Sequence of chain 1.A:
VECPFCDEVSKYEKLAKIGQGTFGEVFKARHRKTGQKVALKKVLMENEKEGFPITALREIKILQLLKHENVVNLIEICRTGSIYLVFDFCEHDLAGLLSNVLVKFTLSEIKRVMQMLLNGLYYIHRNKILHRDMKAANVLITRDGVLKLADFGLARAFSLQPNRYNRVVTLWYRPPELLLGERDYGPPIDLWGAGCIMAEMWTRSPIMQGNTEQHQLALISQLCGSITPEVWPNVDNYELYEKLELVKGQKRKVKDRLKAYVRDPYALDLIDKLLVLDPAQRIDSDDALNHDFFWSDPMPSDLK

This protein binds this small molecule.
Small molecule (SMILES): Nc1n[nH]c(N)c1/N=N\c1ccc(O)cc1

Binding-site contacts:
Ligand atom C6 contacts residue PHE104 of chain 1.A at 3.2 Å (hydrophobic).
Ligand atom N18 contacts residue ASP105 of chain 1.A at 3.4 Å (salt-bridge).
Ligand atom C4 contacts residue ASP168 of chain 1.A at 4.1 Å.
Ligand atom N20 contacts residue PHE106 of chain 1.A at 3.9 Å.
Ligand atom N13 contacts residue LEU157 of chain 1.A at 3.5 Å.
Ligand atom N17 contacts residue PHE106 of chain 1.A at 3.7 Å.
Ligand atom N18 contacts residue ALA47 of chain 1.A at 3.7 Å.
Ligand atom N17 contacts residue ALA47 of chain 1.A at 3.9 Å.
Ligand atom C19 contacts residue LEU157 of chain 1.A at 3.5 Å (hydrophobic).
Ligand atom C3 contacts residue GLU67 of chain 1.A at 3.6 Å.
Ligand atom C15 contacts residue LEU157 of chain 1.A at 3.2 Å (hydrophobic).
Ligand atom C1 contacts residue ASP168 of chain 1.A at 3.6 Å.
Ligand atom N20 contacts residue LEU157 of chain 1.A at 3.8 Å.
Ligand atom N20 contacts residue CYS107 of chain 1.A at 3.4 Å (h-bond).
Ligand atom O3 contacts residue PHE169 of chain 1.A at 3.3 Å (h-bond).
Ligand atom C5 contacts residue ALA167 of chain 1.A at 4.0 Å (hydrophobic).
Ligand atom N20 contacts residue ILE26 of chain 1.A at 3.8 Å.
Ligand atom N17 contacts residue LEU157 of chain 1.A at 3.6 Å.
Ligand atom N17 contacts residue CYS107 of chain 1.A at 3.2 Å (h-bond).
Ligand atom C5 contacts residue PHE104 of chain 1.A at 4.0 Å (hydrophobic).
Ligand atom N9 contacts residue LEU157 of chain 1.A at 4.0 Å.
Ligand atom C2 contacts residue ALA167 of chain 1.A at 4.0 Å (hydrophobic).
Ligand atom C3 contacts residue PHE104 of chain 1.A at 4.1 Å (hydrophobic).
Ligand atom N16 contacts residue ILE26 of chain 1.A at 3.1 Å (h-bond).
Ligand atom C3 contacts residue ASP168 of chain 1.A at 3.3 Å.
Ligand atom C14 contacts residue LEU157 of chain 1.A at 3.1 Å (hydrophobic).
Ligand atom C2 contacts residue PHE104 of chain 1.A at 3.4 Å (hydrophobic).
Ligand atom N18 contacts residue PHE104 of chain 1.A at 4.0 Å.
Ligand atom C2 contacts residue ASP168 of chain 1.A at 4.0 Å.
Ligand atom C2 contacts residue VAL80 of chain 1.A at 3.9 Å (hydrophobic).
Ligand atom N18 contacts residue VAL80 of chain 1.A at 3.7 Å.
Ligand atom N18 contacts residue CYS107 of chain 1.A at 4.0 Å.
Ligand atom C19 contacts residue ILE26 of chain 1.A at 4.0 Å (hydrophobic).
Ligand atom O3 contacts residue GLU67 of chain 1.A at 2.3 Å (salt-bridge).
Ligand atom C15 contacts residue ALA47 of chain 1.A at 3.6 Å (hydrophobic).
Ligand atom O3 contacts residue ASP168 of chain 1.A at 3.1 Å.
Ligand atom O3 contacts residue LYS49 of chain 1.A at 3.4 Å (salt-bridge).
Ligand atom C15 contacts residue CYS107 of chain 1.A at 4.0 Å (hydrophobic).
Ligand atom N18 contacts residue LEU157 of chain 1.A at 3.6 Å.
Ligand atom C6 contacts residue ASP168 of chain 1.A at 3.5 Å.